Sequence of chain 1.C:
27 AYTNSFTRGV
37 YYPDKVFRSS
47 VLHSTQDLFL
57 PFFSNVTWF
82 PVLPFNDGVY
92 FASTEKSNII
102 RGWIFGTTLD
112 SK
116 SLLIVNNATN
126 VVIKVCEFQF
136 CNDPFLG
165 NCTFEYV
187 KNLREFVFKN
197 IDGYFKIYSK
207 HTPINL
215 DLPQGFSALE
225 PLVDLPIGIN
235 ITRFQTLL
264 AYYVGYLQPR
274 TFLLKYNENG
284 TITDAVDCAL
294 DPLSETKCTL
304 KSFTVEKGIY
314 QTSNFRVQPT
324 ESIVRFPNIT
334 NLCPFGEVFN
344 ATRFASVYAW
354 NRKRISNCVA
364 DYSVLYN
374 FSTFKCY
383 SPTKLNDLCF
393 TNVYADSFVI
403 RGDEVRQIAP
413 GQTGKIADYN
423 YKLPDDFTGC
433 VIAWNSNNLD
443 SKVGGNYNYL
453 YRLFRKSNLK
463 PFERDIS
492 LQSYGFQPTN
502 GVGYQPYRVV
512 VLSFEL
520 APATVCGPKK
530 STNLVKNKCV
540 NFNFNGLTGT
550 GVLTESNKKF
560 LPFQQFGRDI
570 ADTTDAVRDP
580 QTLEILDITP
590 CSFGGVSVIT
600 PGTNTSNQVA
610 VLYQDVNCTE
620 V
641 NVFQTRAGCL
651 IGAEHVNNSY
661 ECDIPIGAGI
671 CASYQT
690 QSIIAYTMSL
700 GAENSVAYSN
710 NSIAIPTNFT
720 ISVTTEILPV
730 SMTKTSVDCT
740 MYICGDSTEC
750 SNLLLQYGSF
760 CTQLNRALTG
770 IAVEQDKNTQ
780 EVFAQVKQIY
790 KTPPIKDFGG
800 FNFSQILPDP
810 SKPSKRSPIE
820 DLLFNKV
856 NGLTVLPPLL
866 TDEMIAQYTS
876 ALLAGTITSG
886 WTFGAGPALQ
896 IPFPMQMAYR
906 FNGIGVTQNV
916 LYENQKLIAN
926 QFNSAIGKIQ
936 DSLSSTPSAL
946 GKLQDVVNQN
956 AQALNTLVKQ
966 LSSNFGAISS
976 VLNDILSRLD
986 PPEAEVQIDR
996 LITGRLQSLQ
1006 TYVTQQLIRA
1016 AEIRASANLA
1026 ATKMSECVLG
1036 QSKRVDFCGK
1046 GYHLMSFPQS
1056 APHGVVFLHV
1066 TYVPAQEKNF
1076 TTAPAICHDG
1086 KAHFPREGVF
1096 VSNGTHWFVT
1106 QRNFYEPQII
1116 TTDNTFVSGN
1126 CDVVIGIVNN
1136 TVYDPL

A small-molecule ligand and the protein it binds are described below.
Small molecule (SMILES): CC(=O)N[C@H]1[C@H](O[C@H]2[C@H](O)[C@@H](NC(C)=O)CO[C@@H]2CO)O[C@H](CO)[C@@H](O)[C@@H]1O

Binding-site contacts:
Ligand atom C1 contacts residue ASN1134 of chain 1.C at 1.5 Å.
Ligand atom O5 contacts residue ASN1134 of chain 1.C at 2.4 Å (h-bond).
Ligand atom C7 contacts residue ASN1134 of chain 1.C at 3.3 Å.
Ligand atom C4 contacts residue ASN1134 of chain 1.C at 4.3 Å.
Ligand atom C8 contacts residue ILE1132 of chain 1.C at 3.7 Å (hydrophobic).
Ligand atom N2 contacts residue ASN1134 of chain 1.C at 3.0 Å (h-bond).
Ligand atom C8 contacts residue VAL1133 of chain 1.C at 4.1 Å (hydrophobic).
Ligand atom C2 contacts residue ASN1134 of chain 1.C at 2.5 Å.
Ligand atom O7 contacts residue ASN1134 of chain 1.C at 3.2 Å (h-bond).
Ligand atom C3 contacts residue ASN1134 of chain 1.C at 3.9 Å.
Ligand atom C5 contacts residue ASN1134 of chain 1.C at 3.7 Å.
Ligand atom C8 contacts residue ASN1134 of chain 1.C at 3.9 Å.